A small-molecule ligand and the protein it binds are described below.
Small molecule (SMILES): CCCCCCCCCCO[C@@H]1O[C@H](CO)[C@@H](O[C@H]2O[C@H](CO)[C@@H](O)[C@H](O)[C@H]2O)[C@H](O)[C@H]1O

Sequence of chain 1.M:
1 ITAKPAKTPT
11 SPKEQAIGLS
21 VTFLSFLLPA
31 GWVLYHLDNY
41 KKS

Sequence of chain 1.L:
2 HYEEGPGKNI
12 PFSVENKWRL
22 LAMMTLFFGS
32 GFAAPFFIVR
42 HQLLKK

Binding-site contacts:
Ligand atom C43 contacts residue PHE37 of chain 1.L at 3.8 Å (hydrophobic).
Ligand atom C43 contacts residue PHE459 of chain 1.A at 4.1 Å (hydrophobic).
Ligand atom C6 contacts residue LEU28 of chain 1.M at 4.1 Å (hydrophobic).
Ligand atom C25 contacts residue TRP98 of chain 1.D at 3.8 Å (hydrophobic).
Ligand atom O5 contacts residue TRP98 of chain 1.D at 3.3 Å.
Ligand atom C34 contacts residue PHE459 of chain 1.A at 3.9 Å (hydrophobic).
Ligand atom O61 contacts residue TYR102 of chain 1.D at 3.8 Å.
Ligand atom C10 contacts residue TYR35 of chain 1.M at 3.5 Å (hydrophobic).
Ligand atom C43 contacts residue LEU34 of chain 1.M at 3.9 Å (hydrophobic).
Ligand atom C1 contacts residue TRP32 of chain 1.M at 3.5 Å (hydrophobic).
Ligand atom O49 contacts residue TRP32 of chain 1.M at 3.6 Å (h-bond).
Ligand atom O49 contacts residue LEU28 of chain 1.M at 2.9 Å (h-bond).
Ligand atom O6 contacts residue TYR35 of chain 1.M at 3.1 Å (h-bond).
Ligand atom C1 contacts residue LEU28 of chain 1.M at 3.9 Å (hydrophobic).
Ligand atom C40 contacts residue LEU462 of chain 1.A at 4.0 Å (hydrophobic).
Ligand atom C43 contacts residue LEU35 of chain 1.A at 4.1 Å (hydrophobic).
Ligand atom O1 contacts residue TYR35 of chain 1.M at 3.1 Å.
Ligand atom C25 contacts residue LEU95 of chain 1.D at 4.0 Å (hydrophobic).
Ligand atom C5 contacts residue TYR35 of chain 1.M at 3.9 Å (hydrophobic).
Ligand atom O61 contacts residue TRP98 of chain 1.D at 2.9 Å (h-bond).
Ligand atom C22 contacts residue TRP98 of chain 1.D at 3.4 Å (hydrophobic).
Ligand atom C31 contacts residue TRP98 of chain 1.D at 3.9 Å (hydrophobic).
Ligand atom C28 contacts residue GLY31 of chain 1.M at 4.0 Å.
Ligand atom O16 contacts residue GLY31 of chain 1.M at 3.6 Å.
Ligand atom O16 contacts residue TRP98 of chain 1.D at 3.9 Å.
Ligand atom O3 contacts residue HIS36 of chain 1.M at 3.5 Å.
Ligand atom C19 contacts residue LEU27 of chain 1.M at 3.7 Å (hydrophobic).
Ligand atom C40 contacts residue ALA30 of chain 1.M at 4.1 Å (hydrophobic).
Ligand atom O49 contacts residue GLY31 of chain 1.M at 4.1 Å.
Ligand atom C1 contacts residue GLY31 of chain 1.M at 3.7 Å.
Ligand atom C18 contacts residue LEU28 of chain 1.M at 4.1 Å (hydrophobic).
Ligand atom C28 contacts residue TRP98 of chain 1.D at 4.0 Å (hydrophobic).
Ligand atom O16 contacts residue LEU27 of chain 1.M at 4.0 Å.
Ligand atom C18 contacts residue TRP98 of chain 1.D at 3.8 Å (hydrophobic).
Ligand atom C28 contacts residue LEU27 of chain 1.M at 3.7 Å (hydrophobic).
Ligand atom O16 contacts residue LEU28 of chain 1.M at 3.9 Å.
Ligand atom C9 contacts residue TYR35 of chain 1.M at 4.1 Å (hydrophobic).
Ligand atom O55 contacts residue TRP32 of chain 1.M at 3.2 Å.
Ligand atom C37 contacts residue ALA30 of chain 1.M at 3.8 Å (hydrophobic).
Ligand atom C57 contacts residue TRP98 of chain 1.D at 3.6 Å (hydrophobic).

Sequence of chain 1.A:
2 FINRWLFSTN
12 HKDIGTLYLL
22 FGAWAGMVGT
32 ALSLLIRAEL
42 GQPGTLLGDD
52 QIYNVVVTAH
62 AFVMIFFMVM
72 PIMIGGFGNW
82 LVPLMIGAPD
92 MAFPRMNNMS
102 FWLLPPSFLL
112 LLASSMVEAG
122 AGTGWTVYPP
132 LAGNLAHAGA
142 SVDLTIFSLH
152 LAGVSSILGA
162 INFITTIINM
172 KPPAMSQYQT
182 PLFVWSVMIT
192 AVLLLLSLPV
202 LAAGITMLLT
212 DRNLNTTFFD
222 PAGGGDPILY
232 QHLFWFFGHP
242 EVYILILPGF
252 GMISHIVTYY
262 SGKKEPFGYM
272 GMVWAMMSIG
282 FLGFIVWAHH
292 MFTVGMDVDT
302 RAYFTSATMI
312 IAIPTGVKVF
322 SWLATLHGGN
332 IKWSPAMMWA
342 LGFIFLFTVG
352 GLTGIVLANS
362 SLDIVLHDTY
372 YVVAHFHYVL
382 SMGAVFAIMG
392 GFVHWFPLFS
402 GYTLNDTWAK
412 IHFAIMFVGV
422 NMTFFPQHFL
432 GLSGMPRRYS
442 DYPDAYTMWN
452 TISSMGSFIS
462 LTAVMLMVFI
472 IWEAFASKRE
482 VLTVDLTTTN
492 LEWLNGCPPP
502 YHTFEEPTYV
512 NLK

Sequence of chain 1.D:
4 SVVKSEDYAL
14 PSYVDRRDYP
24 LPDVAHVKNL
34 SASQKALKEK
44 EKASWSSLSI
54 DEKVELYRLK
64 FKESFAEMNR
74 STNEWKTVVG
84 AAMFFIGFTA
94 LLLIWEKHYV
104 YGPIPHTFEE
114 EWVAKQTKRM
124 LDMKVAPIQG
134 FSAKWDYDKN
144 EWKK